Sequence of chain 1.A:
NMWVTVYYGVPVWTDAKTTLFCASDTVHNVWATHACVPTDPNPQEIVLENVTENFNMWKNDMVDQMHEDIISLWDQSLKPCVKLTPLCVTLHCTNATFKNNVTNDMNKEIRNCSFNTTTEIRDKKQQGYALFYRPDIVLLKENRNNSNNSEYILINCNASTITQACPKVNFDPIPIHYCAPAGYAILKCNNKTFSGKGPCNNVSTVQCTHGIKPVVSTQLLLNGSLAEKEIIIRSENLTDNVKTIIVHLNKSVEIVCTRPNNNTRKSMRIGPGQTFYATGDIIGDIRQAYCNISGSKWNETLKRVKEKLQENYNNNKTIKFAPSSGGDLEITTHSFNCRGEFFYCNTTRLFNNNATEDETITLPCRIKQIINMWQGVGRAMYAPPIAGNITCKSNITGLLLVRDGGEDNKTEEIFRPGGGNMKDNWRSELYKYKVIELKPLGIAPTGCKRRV

The protein below binds the small molecule below.
Small molecule (SMILES): CC(=O)N[C@H]1[C@H](O[C@H]2[C@H](O)[C@@H](NC(C)=O)CO[C@@H]2CO)O[C@H](CO)[C@@H](O)[C@@H]1O

Binding-site contacts:
Ligand atom N2 contacts residue THR236 of chain 1.A at 3.0 Å (h-bond).
Ligand atom C5 contacts residue THR236 of chain 1.A at 4.4 Å.
Ligand atom C1 contacts residue ASN234 of chain 1.A at 1.4 Å.
Ligand atom C3 contacts residue ASN234 of chain 1.A at 3.8 Å.
Ligand atom O5 contacts residue ASN234 of chain 1.A at 2.4 Å (h-bond).
Ligand atom C7 contacts residue ASN234 of chain 1.A at 3.2 Å.
Ligand atom C2 contacts residue THR236 of chain 1.A at 3.4 Å.
Ligand atom O3 contacts residue THR236 of chain 1.A at 4.5 Å.
Ligand atom N2 contacts residue ASN234 of chain 1.A at 3.0 Å (h-bond).
Ligand atom C8 contacts residue ASN234 of chain 1.A at 4.2 Å.
Ligand atom C8 contacts residue THR236 of chain 1.A at 4.5 Å.
Ligand atom C7 contacts residue THR236 of chain 1.A at 4.2 Å.
Ligand atom C8 contacts residue LYS235 of chain 1.A at 4.2 Å.
Ligand atom C5 contacts residue ASN234 of chain 1.A at 3.7 Å.
Ligand atom C1 contacts residue THR236 of chain 1.A at 3.1 Å.
Ligand atom O7 contacts residue ASN234 of chain 1.A at 3.2 Å (h-bond).
Ligand atom O5 contacts residue THR236 of chain 1.A at 4.3 Å.
Ligand atom C4 contacts residue ASN234 of chain 1.A at 4.3 Å.
Ligand atom C3 contacts residue THR236 of chain 1.A at 3.5 Å.
Ligand atom C2 contacts residue ASN234 of chain 1.A at 2.6 Å.